This protein binds this small molecule.
Small molecule (SMILES): O=C(O)COP(=O)(O)O

Binding-site contacts:
Ligand atom O4P contacts residue SER216 of chain 2.A at 2.8 Å (h-bond).
Ligand atom O4P contacts residue GLY215 of chain 2.A at 3.5 Å.
Ligand atom P contacts residue SER216 of chain 2.A at 3.7 Å.
Ligand atom O1P contacts residue GLY237 of chain 2.A at 3.1 Å.
Ligand atom O2P contacts residue ALA217 of chain 2.A at 4.1 Å.
Ligand atom O1 contacts residue LYS13 of chain 2.A at 2.6 Å.
Ligand atom P contacts residue GLY237 of chain 2.A at 3.6 Å.
Ligand atom O2P contacts residue VAL236 of chain 2.A at 4.0 Å.
Ligand atom C1 contacts residue LYS13 of chain 2.A at 3.8 Å.
Ligand atom O1P contacts residue ILE175 of chain 2.A at 4.2 Å.
Ligand atom O2P contacts residue GLY237 of chain 2.A at 2.9 Å (h-bond).
Ligand atom O3P contacts residue GLY238 of chain 2.A at 3.0 Å (h-bond).
Ligand atom O1P contacts residue GLY238 of chain 2.A at 4.2 Å.
Ligand atom O1 contacts residue GLU170 of chain 2.A at 4.2 Å.
Ligand atom C1 contacts residue GLU170 of chain 2.A at 3.1 Å.
Ligand atom C1 contacts residue HIS96 of chain 2.A at 3.4 Å.
Ligand atom O1 contacts residue HIS96 of chain 2.A at 3.0 Å (h-bond).
Ligand atom C2 contacts residue GLU170 of chain 2.A at 3.3 Å.
Ligand atom C2 contacts residue LYS13 of chain 2.A at 4.0 Å.
Ligand atom O1P contacts residue LYS13 of chain 2.A at 3.3 Å (salt-bridge).
Ligand atom O4P contacts residue ILE175 of chain 2.A at 3.4 Å.
Ligand atom O2 contacts residue LEU235 of chain 2.A at 3.3 Å.
Ligand atom P contacts residue GLY176 of chain 2.A at 3.8 Å.
Ligand atom O2P contacts residue GLY238 of chain 2.A at 3.7 Å.
Ligand atom O1 contacts residue GLY237 of chain 2.A at 3.8 Å.
Ligand atom O3P contacts residue LYS13 of chain 2.A at 4.2 Å.
Ligand atom O4P contacts residue GLY176 of chain 2.A at 2.8 Å (h-bond).
Ligand atom C2 contacts residue GLY237 of chain 2.A at 3.7 Å.
Ligand atom C2 contacts residue ILE175 of chain 2.A at 4.1 Å (hydrophobic).
Ligand atom O2 contacts residue GLU170 of chain 2.A at 2.4 Å (salt-bridge).
Ligand atom O1 contacts residue ASN11 of chain 2.A at 3.5 Å (h-bond).
Ligand atom P contacts residue GLY238 of chain 2.A at 3.8 Å.
Ligand atom O3P contacts residue GLY237 of chain 2.A at 3.7 Å.
Ligand atom O3P contacts residue GLY176 of chain 2.A at 3.7 Å.
Ligand atom O2 contacts residue GLY237 of chain 2.A at 4.2 Å.
Ligand atom C2 contacts residue GLY215 of chain 2.A at 4.1 Å.
Ligand atom O2 contacts residue HIS96 of chain 2.A at 3.5 Å (h-bond).
Ligand atom O4P contacts residue SER174 of chain 2.A at 3.5 Å (h-bond).
Ligand atom O2P contacts residue SER216 of chain 2.A at 3.4 Å (h-bond).
Ligand atom C1 contacts residue GLY237 of chain 2.A at 3.8 Å.

Sequence of chain 2.A:
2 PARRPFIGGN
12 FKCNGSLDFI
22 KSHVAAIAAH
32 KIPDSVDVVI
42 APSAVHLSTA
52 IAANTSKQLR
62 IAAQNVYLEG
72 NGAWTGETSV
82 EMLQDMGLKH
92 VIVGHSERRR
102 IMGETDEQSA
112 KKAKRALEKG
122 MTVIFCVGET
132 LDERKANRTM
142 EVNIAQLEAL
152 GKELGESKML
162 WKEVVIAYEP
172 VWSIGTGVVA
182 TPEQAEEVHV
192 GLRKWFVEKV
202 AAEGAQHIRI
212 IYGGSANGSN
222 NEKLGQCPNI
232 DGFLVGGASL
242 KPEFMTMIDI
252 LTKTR